Binding-site contacts:
Ligand atom C1 contacts residue THR81 of chain 1.C at 3.8 Å.
Ligand atom C5 contacts residue THR81 of chain 1.C at 3.9 Å.
Ligand atom O5 contacts residue ASN30 of chain 1.C at 2.4 Å (h-bond).
Ligand atom C1 contacts residue ASN30 of chain 1.C at 1.4 Å.
Ligand atom C7 contacts residue ASN30 of chain 1.C at 3.4 Å.
Ligand atom C4 contacts residue ASN30 of chain 1.C at 4.2 Å.
Ligand atom C5 contacts residue ASN30 of chain 1.C at 3.7 Å.
Ligand atom C2 contacts residue ASN30 of chain 1.C at 2.5 Å.
Ligand atom O7 contacts residue ASN30 of chain 1.C at 3.6 Å (h-bond).
Ligand atom C3 contacts residue ASN30 of chain 1.C at 3.8 Å.
Ligand atom O5 contacts residue LEU79 of chain 1.C at 4.1 Å.
Ligand atom N2 contacts residue ASN30 of chain 1.C at 2.9 Å (h-bond).
Ligand atom O5 contacts residue THR81 of chain 1.C at 3.6 Å.
Ligand atom C6 contacts residue THR81 of chain 1.C at 4.3 Å.

The protein below binds the small molecule below.
Small molecule (SMILES): CC(=O)N[C@@H]1[C@@H](O)[C@H](O)[C@@H](CO)O[C@H]1O

Sequence of chain 1.C:
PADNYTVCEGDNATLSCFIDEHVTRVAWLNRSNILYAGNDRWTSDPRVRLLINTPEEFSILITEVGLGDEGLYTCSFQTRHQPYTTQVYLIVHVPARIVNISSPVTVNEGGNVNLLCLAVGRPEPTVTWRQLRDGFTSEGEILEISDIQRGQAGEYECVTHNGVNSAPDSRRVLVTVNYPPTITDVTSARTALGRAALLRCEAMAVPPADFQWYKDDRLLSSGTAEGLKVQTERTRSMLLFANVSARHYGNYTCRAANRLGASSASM